Binding-site contacts:
Ligand atom C1 contacts residue GLU409 of chain 2.A at 2.6 Å.
Ligand atom C4 contacts residue GLU464 of chain 2.A at 3.5 Å.
Ligand atom O7 contacts residue ASC1 of chain 2.K at 2.6 Å.
Ligand atom O7 contacts residue GLN187 of chain 2.A at 2.6 Å (h-bond).
Ligand atom O3 contacts residue PHE465 of chain 2.A at 3.4 Å.
Ligand atom N1 contacts residue SO41 of chain 2.X at 3.2 Å (h-bond).
Ligand atom C6 contacts residue TRP457 of chain 2.A at 3.8 Å (hydrophobic).
Ligand atom C5 contacts residue TRP457 of chain 2.A at 3.5 Å (hydrophobic).
Ligand atom N5 contacts residue TYR330 of chain 2.A at 3.0 Å (h-bond).
Ligand atom N5 contacts residue GLU409 of chain 2.A at 3.1 Å (salt-bridge).
Ligand atom O7 contacts residue SO41 of chain 2.X at 2.7 Å (h-bond).
Ligand atom C5 contacts residue GLU409 of chain 2.A at 3.6 Å.
Ligand atom O6 contacts residue ASC1 of chain 2.K at 2.8 Å (h-bond).
Ligand atom C6 contacts residue PHE473 of chain 2.A at 3.5 Å (hydrophobic).
Ligand atom C6 contacts residue TYR330 of chain 2.A at 3.6 Å (hydrophobic).
Ligand atom N1 contacts residue GLN187 of chain 2.A at 2.2 Å (h-bond).
Ligand atom O4 contacts residue GLU464 of chain 2.A at 2.6 Å (salt-bridge).
Ligand atom O4 contacts residue TRP457 of chain 2.A at 3.1 Å.
Ligand atom C6 contacts residue ASC1 of chain 2.K at 3.6 Å.
Ligand atom O4 contacts residue GLN39 of chain 2.A at 3.0 Å (h-bond).
Ligand atom O2 contacts residue HIS141 of chain 2.A at 3.4 Å (h-bond).
Ligand atom N1 contacts residue ASC1 of chain 2.K at 3.2 Å (h-bond).
Ligand atom C6 contacts residue GLU464 of chain 2.A at 3.6 Å.
Ligand atom O2 contacts residue GLU409 of chain 2.A at 2.6 Å (salt-bridge).
Ligand atom N1 contacts residue GLU409 of chain 2.A at 3.2 Å (salt-bridge).
Ligand atom O3 contacts residue GLN39 of chain 2.A at 2.8 Å (h-bond).
Ligand atom O7 contacts residue TYR330 of chain 2.A at 3.0 Å.
Ligand atom O3 contacts residue TRP457 of chain 2.A at 3.8 Å.
Ligand atom O3 contacts residue HIS141 of chain 2.A at 3.0 Å (h-bond).
Ligand atom C3 contacts residue TRP457 of chain 2.A at 3.6 Å (hydrophobic).
Ligand atom O2 contacts residue GLN187 of chain 2.A at 3.3 Å (h-bond).
Ligand atom O6 contacts residue GLU464 of chain 2.A at 2.6 Å (salt-bridge).
Ligand atom C1 contacts residue TYR330 of chain 2.A at 3.6 Å (hydrophobic).
Ligand atom C1 contacts residue GLN187 of chain 2.A at 3.3 Å.
Ligand atom N1 contacts residue TYR330 of chain 2.A at 3.7 Å.
Ligand atom O2 contacts residue ASN186 of chain 2.A at 2.9 Å (h-bond).
Ligand atom C3 contacts residue GLU409 of chain 2.A at 3.5 Å.
Ligand atom O6 contacts residue PHE473 of chain 2.A at 3.5 Å.
Ligand atom C2 contacts residue GLU409 of chain 2.A at 3.2 Å.
Ligand atom C5 contacts residue TYR330 of chain 2.A at 3.2 Å (hydrophobic).

This protein binds this small molecule.
Small molecule (SMILES): OC[C@H]1N/C(=N\O)[C@H](O)[C@@H](O)[C@@H]1O

Sequence of chain 2.A:
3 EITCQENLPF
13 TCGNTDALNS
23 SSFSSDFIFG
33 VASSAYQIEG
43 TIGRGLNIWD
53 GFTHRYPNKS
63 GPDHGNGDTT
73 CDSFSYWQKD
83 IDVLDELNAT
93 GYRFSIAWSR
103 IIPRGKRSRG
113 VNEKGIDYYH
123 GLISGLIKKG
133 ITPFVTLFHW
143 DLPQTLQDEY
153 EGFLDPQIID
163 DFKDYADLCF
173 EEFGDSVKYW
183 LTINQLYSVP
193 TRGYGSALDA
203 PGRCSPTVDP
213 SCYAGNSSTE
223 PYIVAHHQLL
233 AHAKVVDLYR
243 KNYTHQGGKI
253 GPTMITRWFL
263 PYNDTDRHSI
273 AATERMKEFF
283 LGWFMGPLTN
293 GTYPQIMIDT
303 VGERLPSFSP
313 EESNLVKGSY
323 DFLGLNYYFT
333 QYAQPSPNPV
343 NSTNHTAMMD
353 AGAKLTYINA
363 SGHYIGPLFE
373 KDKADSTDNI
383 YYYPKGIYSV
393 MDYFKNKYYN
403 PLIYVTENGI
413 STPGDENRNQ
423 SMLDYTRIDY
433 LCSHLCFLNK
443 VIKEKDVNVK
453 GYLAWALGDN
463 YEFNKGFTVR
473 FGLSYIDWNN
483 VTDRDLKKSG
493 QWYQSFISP